Sequence of chain 1.G:
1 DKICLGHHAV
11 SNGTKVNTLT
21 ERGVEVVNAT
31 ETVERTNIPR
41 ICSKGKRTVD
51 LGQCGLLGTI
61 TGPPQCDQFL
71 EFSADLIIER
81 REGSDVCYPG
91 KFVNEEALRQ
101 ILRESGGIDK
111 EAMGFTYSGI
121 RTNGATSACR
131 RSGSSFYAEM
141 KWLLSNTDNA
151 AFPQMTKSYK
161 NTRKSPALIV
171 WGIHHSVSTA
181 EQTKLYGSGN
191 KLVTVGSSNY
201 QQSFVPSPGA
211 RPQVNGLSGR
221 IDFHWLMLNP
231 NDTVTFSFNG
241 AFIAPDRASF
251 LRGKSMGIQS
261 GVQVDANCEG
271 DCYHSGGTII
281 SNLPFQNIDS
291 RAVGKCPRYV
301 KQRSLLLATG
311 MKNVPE

This small molecule binds to this protein.
Small molecule (SMILES): CCOC(=O)c1c(CSc2ccccc2)n(C)c2cc(Br)c(O)c(CN(C)C)c12

Sequence of chain 1.J:
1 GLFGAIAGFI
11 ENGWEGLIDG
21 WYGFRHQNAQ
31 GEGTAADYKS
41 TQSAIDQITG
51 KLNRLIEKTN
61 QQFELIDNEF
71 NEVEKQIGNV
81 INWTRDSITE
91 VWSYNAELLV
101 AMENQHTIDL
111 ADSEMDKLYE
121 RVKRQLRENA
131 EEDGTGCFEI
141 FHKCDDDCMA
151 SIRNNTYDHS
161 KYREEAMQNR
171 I

Binding-site contacts:
Ligand atom C13 contacts residue LEU55 of chain 1.J at 3.5 Å (hydrophobic).
Ligand atom C29 contacts residue PRO284 of chain 1.I at 3.5 Å (hydrophobic).
Ligand atom C31 contacts residue TYR94 of chain 1.H at 3.8 Å (hydrophobic).
Ligand atom S14 contacts residue LEU99 of chain 1.J at 3.9 Å.
Ligand atom O27 contacts residue PRO284 of chain 1.I at 3.8 Å.
Ligand atom C33 contacts residue GLU90 of chain 1.H at 3.3 Å.
Ligand atom C20 contacts residue GLU97 of chain 1.H at 3.4 Å.
Ligand atom C17 contacts residue LEU55 of chain 1.J at 3.5 Å (hydrophobic).
Ligand atom C34 contacts residue THR59 of chain 1.J at 3.1 Å.
Ligand atom C17 contacts residue ARG54 of chain 1.J at 4.0 Å.
Ligand atom C33 contacts residue TRP92 of chain 1.J at 3.6 Å (hydrophobic).
Ligand atom S14 contacts residue LEU55 of chain 1.J at 3.5 Å.
Ligand atom BR5 contacts residue GLN302 of chain 1.G at 3.5 Å.
Ligand atom C15 contacts residue ALA101 of chain 1.H at 3.5 Å (hydrophobic).
Ligand atom C28 contacts residue PHE285 of chain 1.I at 3.5 Å (hydrophobic).
Ligand atom C34 contacts residue GLU90 of chain 1.H at 3.5 Å.
Ligand atom C10 contacts residue TYR94 of chain 1.H at 3.7 Å (hydrophobic).
Ligand atom C12 contacts residue GLU57 of chain 1.J at 3.5 Å.
Ligand atom C29 contacts residue LEU55 of chain 1.J at 3.5 Å (hydrophobic).
Ligand atom O35 contacts residue GLU90 of chain 1.H at 3.6 Å.
Ligand atom C33 contacts residue ARG298 of chain 1.I at 3.5 Å.
Ligand atom N32 contacts residue GLU90 of chain 1.H at 3.9 Å.
Ligand atom C29 contacts residue PHE285 of chain 1.I at 3.6 Å (hydrophobic).
Ligand atom C18 contacts residue LEU55 of chain 1.J at 4.0 Å (hydrophobic).
Ligand atom C16 contacts residue ARG54 of chain 1.J at 3.5 Å.
Ligand atom C11 contacts residue TYR94 of chain 1.H at 3.7 Å (hydrophobic).
Ligand atom C29 contacts residue LEU99 of chain 1.J at 3.6 Å (hydrophobic).
Ligand atom BR5 contacts residue SER93 of chain 1.H at 4.0 Å.
Ligand atom C1 contacts residue TYR94 of chain 1.H at 3.8 Å (hydrophobic).
Ligand atom O35 contacts residue TYR94 of chain 1.H at 3.9 Å.
Ligand atom C20 contacts residue LEU98 of chain 1.H at 3.5 Å (hydrophobic).
Ligand atom O27 contacts residue LEU55 of chain 1.J at 4.0 Å.
Ligand atom C4 contacts residue THR59 of chain 1.J at 4.0 Å.
Ligand atom O30 contacts residue TRP92 of chain 1.J at 3.9 Å.
Ligand atom C26 contacts residue TYR94 of chain 1.H at 3.7 Å (hydrophobic).
Ligand atom C13 contacts residue ARG54 of chain 1.J at 3.7 Å.
Ligand atom O30 contacts residue TYR94 of chain 1.H at 3.0 Å.
Ligand atom C28 contacts residue PRO284 of chain 1.I at 3.7 Å (hydrophobic).
Ligand atom C3 contacts residue THR59 of chain 1.J at 4.0 Å.
Ligand atom C31 contacts residue TRP92 of chain 1.J at 3.7 Å (hydrophobic).

Sequence of chain 1.I:
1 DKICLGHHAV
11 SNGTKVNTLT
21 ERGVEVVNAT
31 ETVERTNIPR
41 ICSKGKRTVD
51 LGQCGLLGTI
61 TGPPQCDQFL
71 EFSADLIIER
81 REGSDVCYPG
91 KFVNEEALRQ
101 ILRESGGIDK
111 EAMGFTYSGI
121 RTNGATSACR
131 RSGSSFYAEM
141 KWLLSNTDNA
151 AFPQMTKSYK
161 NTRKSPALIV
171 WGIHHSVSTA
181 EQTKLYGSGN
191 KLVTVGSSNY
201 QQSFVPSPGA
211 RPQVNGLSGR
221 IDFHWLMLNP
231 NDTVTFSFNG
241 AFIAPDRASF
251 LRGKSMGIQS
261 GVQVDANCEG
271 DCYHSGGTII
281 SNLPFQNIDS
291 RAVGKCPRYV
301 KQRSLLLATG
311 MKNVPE

Sequence of chain 1.H:
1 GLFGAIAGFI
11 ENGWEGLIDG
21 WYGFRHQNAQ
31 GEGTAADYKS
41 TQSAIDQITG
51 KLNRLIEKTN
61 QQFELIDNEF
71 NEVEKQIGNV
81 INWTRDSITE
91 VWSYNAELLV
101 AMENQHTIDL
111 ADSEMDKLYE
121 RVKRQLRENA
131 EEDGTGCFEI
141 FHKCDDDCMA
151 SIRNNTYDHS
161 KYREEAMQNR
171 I